Sequence of chain 1.E:
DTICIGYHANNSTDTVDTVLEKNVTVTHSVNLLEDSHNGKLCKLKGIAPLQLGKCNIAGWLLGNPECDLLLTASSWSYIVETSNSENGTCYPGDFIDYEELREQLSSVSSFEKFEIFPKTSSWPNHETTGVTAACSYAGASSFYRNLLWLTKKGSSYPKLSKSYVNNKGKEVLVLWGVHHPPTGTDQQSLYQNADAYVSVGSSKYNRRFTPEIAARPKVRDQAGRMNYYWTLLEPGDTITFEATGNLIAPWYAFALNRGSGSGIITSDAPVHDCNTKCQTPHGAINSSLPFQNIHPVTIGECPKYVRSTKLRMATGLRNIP

Binding-site contacts:
Ligand atom C5 contacts residue ASN87 of chain 1.E at 3.7 Å.
Ligand atom C8 contacts residue ASN64 of chain 1.E at 3.3 Å.
Ligand atom C6 contacts residue GLU86 of chain 1.E at 4.1 Å.
Ligand atom O6 contacts residue GLU86 of chain 1.E at 3.2 Å.
Ligand atom O7 contacts residue ARG220 of chain 1.E at 4.1 Å.
Ligand atom C7 contacts residue CYS90 of chain 1.E at 3.9 Å (hydrophobic).
Ligand atom N2 contacts residue GLU66 of chain 1.E at 3.8 Å.
Ligand atom O6 contacts residue ARG220 of chain 1.E at 3.5 Å (salt-bridge).
Ligand atom C1 contacts residue GLU66 of chain 1.E at 4.0 Å.
Ligand atom C3 contacts residue ARG220 of chain 1.E at 4.2 Å.
Ligand atom C2 contacts residue ARG220 of chain 1.E at 4.1 Å.
Ligand atom O7 contacts residue ASN87 of chain 1.E at 2.7 Å (h-bond).
Ligand atom O5 contacts residue GLU86 of chain 1.E at 4.2 Å.
Ligand atom C7 contacts residue ARG220 of chain 1.E at 3.8 Å.
Ligand atom C7 contacts residue ASN87 of chain 1.E at 3.0 Å.
Ligand atom C3 contacts residue ASN87 of chain 1.E at 3.8 Å.
Ligand atom C8 contacts residue ALA134 of chain 1.E at 4.5 Å (hydrophobic).
Ligand atom O5 contacts residue ASN87 of chain 1.E at 2.4 Å (h-bond).
Ligand atom C7 contacts residue ASN64 of chain 1.E at 3.5 Å.
Ligand atom N2 contacts residue ARG220 of chain 1.E at 3.8 Å.
Ligand atom C2 contacts residue ASN87 of chain 1.E at 2.4 Å.
Ligand atom N2 contacts residue ASN87 of chain 1.E at 2.9 Å (h-bond).
Ligand atom C8 contacts residue SER136 of chain 1.E at 3.7 Å.
Ligand atom C7 contacts residue GLU66 of chain 1.E at 4.0 Å.
Ligand atom C4 contacts residue ASN87 of chain 1.E at 4.2 Å.
Ligand atom C8 contacts residue ASN87 of chain 1.E at 4.3 Å.
Ligand atom O3 contacts residue ARG220 of chain 1.E at 3.1 Å (salt-bridge).
Ligand atom O7 contacts residue CYS90 of chain 1.E at 3.6 Å.
Ligand atom C8 contacts residue GLU66 of chain 1.E at 4.0 Å.
Ligand atom C8 contacts residue CYS135 of chain 1.E at 4.1 Å (hydrophobic).
Ligand atom C1 contacts residue ASN87 of chain 1.E at 1.4 Å.
Ligand atom O7 contacts residue ASN64 of chain 1.E at 2.8 Å (h-bond).
Ligand atom C8 contacts residue ARG220 of chain 1.E at 4.3 Å.
Ligand atom C8 contacts residue CYS90 of chain 1.E at 3.7 Å (hydrophobic).
Ligand atom C8 contacts residue PRO65 of chain 1.E at 4.2 Å (hydrophobic).

A small-molecule ligand and the protein it binds are described below.
Small molecule (SMILES): CC(=O)N[C@H]1CO[C@H](CO)[C@@H](O[C@@H]2O[C@H](CO)[C@@H](O)C[C@H]2NC(C)=O)[C@@H]1O